Binding-site contacts:
Ligand atom OXT contacts residue PRO178 of chain 1.A at 4.1 Å.
Ligand atom CB contacts residue LEU115 of chain 1.A at 3.7 Å (hydrophobic).
Ligand atom CD contacts residue LYS114 of chain 1.A at 3.2 Å.
Ligand atom CD contacts residue ALA125 of chain 1.A at 4.4 Å (hydrophobic).
Ligand atom N contacts residue VAL179 of chain 1.A at 4.0 Å.
Ligand atom OXT contacts residue VAL179 of chain 1.A at 3.5 Å.
Ligand atom O contacts residue ASP139 of chain 4.A at 2.8 Å (salt-bridge).
Ligand atom N contacts residue SER113 of chain 1.A at 2.3 Å.
Ligand atom CD contacts residue ASN124 of chain 1.A at 4.2 Å.
Ligand atom CB contacts residue VAL179 of chain 1.A at 4.2 Å (hydrophobic).
Ligand atom CG contacts residue SER113 of chain 1.A at 4.2 Å.
Ligand atom C contacts residue ASP139 of chain 4.A at 3.5 Å.
Ligand atom CD contacts residue LEU126 of chain 1.A at 4.3 Å (hydrophobic).
Ligand atom C contacts residue LEU126 of chain 1.A at 4.2 Å (hydrophobic).
Ligand atom O contacts residue HIS180 of chain 1.A at 4.0 Å.
Ligand atom C contacts residue ALA125 of chain 1.A at 4.4 Å (hydrophobic).
Ligand atom CG contacts residue HIS180 of chain 1.A at 4.0 Å.
Ligand atom N contacts residue LYS114 of chain 1.A at 3.1 Å (salt-bridge).
Ligand atom CG contacts residue LEU126 of chain 1.A at 3.9 Å (hydrophobic).
Ligand atom CG contacts residue LEU115 of chain 1.A at 4.4 Å (hydrophobic).
Ligand atom N contacts residue SER190 of chain 1.A at 4.1 Å.
Ligand atom N contacts residue ILE181 of chain 1.A at 4.1 Å.
Ligand atom CB contacts residue SER113 of chain 1.A at 3.6 Å.
Ligand atom O contacts residue PHE130 of chain 4.A at 3.7 Å.
Ligand atom C contacts residue HIS180 of chain 1.A at 3.6 Å.
Ligand atom N contacts residue HIS180 of chain 1.A at 3.0 Å (h-bond).
Ligand atom OXT contacts residue ASP139 of chain 4.A at 3.6 Å (salt-bridge).
Ligand atom CD contacts residue LEU115 of chain 1.A at 4.0 Å (hydrophobic).
Ligand atom CG contacts residue ALA125 of chain 1.A at 3.7 Å (hydrophobic).
Ligand atom CG contacts residue ASN124 of chain 1.A at 3.9 Å.
Ligand atom OXT contacts residue LEU126 of chain 1.A at 3.9 Å.
Ligand atom CD contacts residue SER113 of chain 1.A at 2.7 Å.
Ligand atom OXT contacts residue HIS180 of chain 1.A at 2.9 Å (h-bond).
Ligand atom OXT contacts residue TRP88 of chain 1.A at 4.3 Å.
Ligand atom CD contacts residue HIS180 of chain 1.A at 3.3 Å.
Ligand atom N contacts residue LEU115 of chain 1.A at 4.1 Å.
Ligand atom CB contacts residue HIS180 of chain 1.A at 2.6 Å.
Ligand atom CD contacts residue VAL179 of chain 1.A at 4.2 Å (hydrophobic).
Ligand atom OXT contacts residue SER113 of chain 1.A at 4.4 Å.
Ligand atom O contacts residue ASN124 of chain 1.A at 4.5 Å.

Sequence of chain 4.A:
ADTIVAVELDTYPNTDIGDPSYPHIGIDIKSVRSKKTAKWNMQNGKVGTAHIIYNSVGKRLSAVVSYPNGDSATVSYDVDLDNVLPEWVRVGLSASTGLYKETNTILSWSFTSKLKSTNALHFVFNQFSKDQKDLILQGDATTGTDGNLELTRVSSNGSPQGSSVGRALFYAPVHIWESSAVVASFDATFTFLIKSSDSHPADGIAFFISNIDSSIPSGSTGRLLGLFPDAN

Sequence of chain 1.A:
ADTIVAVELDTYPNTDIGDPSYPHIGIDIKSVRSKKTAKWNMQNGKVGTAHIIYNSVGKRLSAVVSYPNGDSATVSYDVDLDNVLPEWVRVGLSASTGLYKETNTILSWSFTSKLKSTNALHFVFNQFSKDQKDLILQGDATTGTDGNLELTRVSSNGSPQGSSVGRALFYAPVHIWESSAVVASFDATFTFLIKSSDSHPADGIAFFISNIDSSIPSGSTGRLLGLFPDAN

The protein below binds the small molecule below.
Small molecule (SMILES): NCCCC(=O)O